The small molecule below binds the protein below.
Small molecule (SMILES): CSCC[C@H](NC(=O)[C@H](CCC(=O)O)NC(=O)[C@H](CC(=O)O)NC(=O)[C@H](Cc1ccccc1)NC(C)=O)C(=O)N[C@@H](CCC(=O)O)C(=O)N[C@@H](CCC(=O)O)C(=O)N[C@@H](CS)C(=O)O

Sequence of chain 1.B:
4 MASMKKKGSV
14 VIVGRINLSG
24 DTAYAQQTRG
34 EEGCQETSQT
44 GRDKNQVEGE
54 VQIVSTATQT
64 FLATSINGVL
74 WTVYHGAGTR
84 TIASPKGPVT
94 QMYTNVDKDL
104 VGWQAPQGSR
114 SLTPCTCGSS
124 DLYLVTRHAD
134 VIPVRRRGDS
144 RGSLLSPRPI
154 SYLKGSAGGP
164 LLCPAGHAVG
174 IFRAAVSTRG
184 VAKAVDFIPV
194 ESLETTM

Binding-site contacts:
Ligand atom O contacts residue ALA177 of chain 1.B at 3.4 Å.
Ligand atom OE1 contacts residue ILE153 of chain 1.B at 3.5 Å.
Ligand atom OE2 contacts residue SER180 of chain 1.B at 3.5 Å (h-bond).
Ligand atom OD1 contacts residue LYS186 of chain 1.B at 2.7 Å (salt-bridge).
Ligand atom O contacts residue SER180 of chain 1.B at 2.8 Å (h-bond).
Ligand atom O contacts residue VAL179 of chain 1.B at 3.3 Å.
Ligand atom N contacts residue SER180 of chain 1.B at 3.0 Å (h-bond).
Ligand atom CB contacts residue VAL179 of chain 1.B at 3.6 Å (hydrophobic).
Ligand atom OXT contacts residue HIS78 of chain 1.B at 2.8 Å (h-bond).
Ligand atom C contacts residue HIS78 of chain 1.B at 3.8 Å.
Ligand atom SD contacts residue VAL179 of chain 1.B at 3.7 Å.
Ligand atom CA contacts residue ALA178 of chain 1.B at 3.5 Å (hydrophobic).
Ligand atom C contacts residue THR181 of chain 1.B at 3.6 Å.
Ligand atom CB contacts residue LEU156 of chain 1.B at 3.5 Å (hydrophobic).
Ligand atom OXT contacts residue ALA160 of chain 1.B at 3.4 Å.
Ligand atom CA contacts residue ALA178 of chain 1.B at 3.5 Å (hydrophobic).
Ligand atom CD contacts residue SER180 of chain 1.B at 3.8 Å.
Ligand atom CB contacts residue SER180 of chain 1.B at 3.1 Å.
Ligand atom C contacts residue ALA178 of chain 1.B at 3.5 Å (hydrophobic).
Ligand atom N contacts residue ARG176 of chain 1.B at 3.2 Å (salt-bridge).
Ligand atom OE1 contacts residue LYS157 of chain 1.B at 2.9 Å (salt-bridge).
Ligand atom CB contacts residue ALA178 of chain 1.B at 3.6 Å (hydrophobic).
Ligand atom OD1 contacts residue VAL179 of chain 1.B at 3.4 Å.
Ligand atom CB contacts residue PHE175 of chain 1.B at 3.5 Å (hydrophobic).
Ligand atom C contacts residue SER180 of chain 1.B at 3.5 Å.
Ligand atom O contacts residue ALA160 of chain 1.B at 3.0 Å (h-bond).
Ligand atom CG contacts residue VAL179 of chain 1.B at 3.6 Å (hydrophobic).
Ligand atom CB contacts residue ARG182 of chain 1.B at 3.5 Å.
Ligand atom O contacts residue THR181 of chain 1.B at 2.6 Å (h-bond).
Ligand atom OE1 contacts residue HIS78 of chain 1.B at 3.5 Å.
Ligand atom O contacts residue ALA178 of chain 1.B at 2.9 Å (h-bond).
Ligand atom SD contacts residue ALA178 of chain 1.B at 3.5 Å.
Ligand atom SD contacts residue ALA177 of chain 1.B at 3.8 Å.
Ligand atom O contacts residue SER159 of chain 1.B at 3.2 Å (h-bond).
Ligand atom N contacts residue ALA178 of chain 1.B at 2.6 Å (h-bond).
Ligand atom CE contacts residue VAL179 of chain 1.B at 3.6 Å (hydrophobic).
Ligand atom O contacts residue GLY158 of chain 1.B at 2.9 Å (h-bond).
Ligand atom N contacts residue HIS78 of chain 1.B at 3.7 Å.
Ligand atom C contacts residue ALA160 of chain 1.B at 3.3 Å (hydrophobic).
Ligand atom CA contacts residue SER180 of chain 1.B at 3.1 Å.